This small molecule binds to this protein.
Small molecule (SMILES): CC(=O)N[C@@H]1[C@@H](O)[C@H](O)[C@@H](CO)O[C@H]1O

Binding-site contacts:
Ligand atom C1 contacts residue ASN279 of chain 3.A at 1.4 Å.
Ligand atom C5 contacts residue ASN279 of chain 3.A at 3.6 Å.
Ligand atom O7 contacts residue ASN279 of chain 3.A at 3.0 Å (h-bond).
Ligand atom N2 contacts residue ASN279 of chain 3.A at 3.0 Å (h-bond).
Ligand atom C6 contacts residue GLU69 of chain 3.B at 4.3 Å.
Ligand atom O5 contacts residue ASN279 of chain 3.A at 2.3 Å (h-bond).
Ligand atom C2 contacts residue ASN279 of chain 3.A at 2.4 Å.
Ligand atom C3 contacts residue VAL291 of chain 3.A at 4.0 Å (hydrophobic).
Ligand atom C8 contacts residue SER40 of chain 3.A at 4.4 Å.
Ligand atom C2 contacts residue VAL291 of chain 3.A at 3.8 Å (hydrophobic).
Ligand atom C5 contacts residue VAL291 of chain 3.A at 4.3 Å (hydrophobic).
Ligand atom C8 contacts residue VAL291 of chain 3.A at 4.1 Å (hydrophobic).
Ligand atom O5 contacts residue VAL291 of chain 3.A at 4.4 Å.
Ligand atom C1 contacts residue VAL291 of chain 3.A at 3.5 Å (hydrophobic).
Ligand atom C4 contacts residue ASN279 of chain 3.A at 4.2 Å.
Ligand atom C7 contacts residue ASN279 of chain 3.A at 3.3 Å.
Ligand atom C3 contacts residue ASN279 of chain 3.A at 3.8 Å.
Ligand atom N2 contacts residue VAL291 of chain 3.A at 3.4 Å (h-bond).
Ligand atom C8 contacts residue ASN39 of chain 3.A at 3.4 Å.
Ligand atom C6 contacts residue ASN292 of chain 3.A at 3.9 Å.
Ligand atom C5 contacts residue ASN292 of chain 3.A at 3.8 Å.
Ligand atom C1 contacts residue ASN292 of chain 3.A at 4.0 Å.
Ligand atom C7 contacts residue VAL291 of chain 3.A at 4.2 Å (hydrophobic).
Ligand atom O5 contacts residue ASN292 of chain 3.A at 3.7 Å.

Sequence of chain 3.A:
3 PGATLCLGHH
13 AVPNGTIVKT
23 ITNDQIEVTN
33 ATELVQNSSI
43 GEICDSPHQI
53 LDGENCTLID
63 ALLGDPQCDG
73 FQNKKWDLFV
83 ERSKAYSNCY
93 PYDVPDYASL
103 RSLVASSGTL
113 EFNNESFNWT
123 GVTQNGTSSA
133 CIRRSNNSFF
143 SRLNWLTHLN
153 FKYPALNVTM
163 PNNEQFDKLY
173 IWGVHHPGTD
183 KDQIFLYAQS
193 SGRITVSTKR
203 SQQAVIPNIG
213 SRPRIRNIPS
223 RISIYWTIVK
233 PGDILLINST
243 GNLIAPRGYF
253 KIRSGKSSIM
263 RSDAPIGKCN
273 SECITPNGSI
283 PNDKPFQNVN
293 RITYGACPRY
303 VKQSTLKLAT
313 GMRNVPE

Sequence of chain 3.B:
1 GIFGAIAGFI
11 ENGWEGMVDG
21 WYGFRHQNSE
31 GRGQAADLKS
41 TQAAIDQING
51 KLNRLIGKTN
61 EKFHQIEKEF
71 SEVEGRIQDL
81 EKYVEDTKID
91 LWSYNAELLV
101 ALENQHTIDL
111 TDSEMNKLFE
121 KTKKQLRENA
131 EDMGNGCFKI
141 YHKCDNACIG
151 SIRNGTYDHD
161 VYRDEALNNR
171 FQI